Binding-site contacts:
Ligand atom O4 contacts residue GLN222 of chain 1.C at 3.8 Å.
Ligand atom C8 contacts residue LEU190 of chain 1.C at 3.7 Å (hydrophobic).
Ligand atom O2 contacts residue LYS218 of chain 1.C at 3.6 Å (salt-bridge).
Ligand atom N2 contacts residue ASP186 of chain 1.C at 2.9 Å (salt-bridge).
Ligand atom C8 contacts residue SER189 of chain 1.C at 3.4 Å.
Ligand atom N5 contacts residue TRP149 of chain 1.C at 3.7 Å.
Ligand atom C4 contacts residue ASP221 of chain 1.C at 3.4 Å.
Ligand atom C1 contacts residue GLN222 of chain 1.C at 3.6 Å.
Ligand atom O1B contacts residue THR132 of chain 1.C at 3.4 Å.
Ligand atom N5 contacts residue VAL131 of chain 1.C at 3.1 Å (h-bond).
Ligand atom C4 contacts residue VAL131 of chain 1.C at 3.4 Å (hydrophobic).
Ligand atom C11 contacts residue GLY130 of chain 1.C at 3.6 Å.
Ligand atom C8 contacts residue GLN222 of chain 1.C at 3.8 Å.
Ligand atom O9 contacts residue TYR91 of chain 1.C at 2.9 Å (h-bond).
Ligand atom C3 contacts residue LYS218 of chain 1.C at 3.9 Å.
Ligand atom O4 contacts residue ASP221 of chain 1.C at 2.6 Å (salt-bridge).
Ligand atom O8 contacts residue GLN222 of chain 1.C at 3.0 Å (h-bond).
Ligand atom C5 contacts residue VAL131 of chain 1.C at 3.8 Å (hydrophobic).
Ligand atom O9 contacts residue HIS179 of chain 1.C at 3.0 Å (h-bond).
Ligand atom O3 contacts residue ASP221 of chain 1.C at 3.1 Å (salt-bridge).
Ligand atom O8 contacts residue TRP149 of chain 1.C at 3.5 Å.
Ligand atom C2 contacts residue ASP186 of chain 1.C at 3.6 Å.
Ligand atom O1A contacts residue GLN222 of chain 1.C at 2.8 Å (h-bond).
Ligand atom O4 contacts residue VAL131 of chain 1.C at 3.6 Å.
Ligand atom C9 contacts residue HIS179 of chain 1.C at 3.6 Å.
Ligand atom C8 contacts residue TYR91 of chain 1.C at 3.8 Å (hydrophobic).
Ligand atom C6 contacts residue GLN222 of chain 1.C at 3.8 Å.
Ligand atom O8 contacts residue TYR91 of chain 1.C at 2.8 Å (h-bond).
Ligand atom C1 contacts residue THR132 of chain 1.C at 3.5 Å.
Ligand atom O1B contacts residue ALA133 of chain 1.C at 2.8 Å (h-bond).
Ligand atom O9 contacts residue PRO182 of chain 1.C at 3.6 Å.
Ligand atom C9 contacts residue TYR91 of chain 1.C at 3.8 Å (hydrophobic).
Ligand atom C11 contacts residue TRP149 of chain 1.C at 3.7 Å (hydrophobic).
Ligand atom C1 contacts residue ALA133 of chain 1.C at 3.7 Å (hydrophobic).
Ligand atom C1 contacts residue ASP186 of chain 1.C at 3.7 Å.
Ligand atom C3 contacts residue ASP221 of chain 1.C at 3.6 Å.
Ligand atom O1A contacts residue THR132 of chain 1.C at 2.7 Å (h-bond).
Ligand atom O10 contacts residue LEU190 of chain 1.C at 3.3 Å.
Ligand atom C10 contacts residue LEU190 of chain 1.C at 3.7 Å (hydrophobic).
Ligand atom O3 contacts residue LYS218 of chain 1.C at 2.7 Å (salt-bridge).

A protein and the small-molecule ligand that binds it are described below.
Small molecule (SMILES): CC(=O)N[C@@H]1[C@@H](O)[C@H](O[C@@H]2O[C@H](CO[C@]3(C(=O)O)C[C@H](O)[C@@H](NC(C)=O)[C@H]([C@H](O)[C@H](O)CO)O3)[C@H](O)[C@H](O)[C@H]2O)[C@@H](CO)O[C@H]1O

Sequence of chain 1.C:
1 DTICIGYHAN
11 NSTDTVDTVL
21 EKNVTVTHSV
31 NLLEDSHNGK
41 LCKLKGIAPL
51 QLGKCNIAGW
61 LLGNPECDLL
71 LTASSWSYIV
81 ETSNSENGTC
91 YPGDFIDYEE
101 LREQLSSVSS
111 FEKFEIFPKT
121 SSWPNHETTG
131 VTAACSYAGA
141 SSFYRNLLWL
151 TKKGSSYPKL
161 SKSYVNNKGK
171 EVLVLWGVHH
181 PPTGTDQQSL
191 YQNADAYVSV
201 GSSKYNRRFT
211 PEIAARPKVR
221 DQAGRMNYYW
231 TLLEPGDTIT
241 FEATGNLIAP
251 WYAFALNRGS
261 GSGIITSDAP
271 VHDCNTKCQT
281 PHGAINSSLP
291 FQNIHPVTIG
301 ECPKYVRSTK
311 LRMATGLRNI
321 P